Binding-site contacts:
Ligand atom OXT contacts residue ASP4 of chain 1.A at 3.8 Å.
Ligand atom N contacts residue ASP4 of chain 1.A at 4.0 Å.
Ligand atom N contacts residue ASN83 of chain 1.A at 4.3 Å.
Ligand atom C contacts residue ASP4 of chain 1.A at 3.9 Å.
Ligand atom O contacts residue PHE7 of chain 1.A at 4.2 Å.
Ligand atom CA contacts residue ASP4 of chain 1.A at 3.1 Å.
Ligand atom C contacts residue PHE7 of chain 1.A at 4.3 Å (hydrophobic).

The protein below binds the small molecule below.
Small molecule (SMILES): NCC(=O)O

Sequence of chain 1.A:
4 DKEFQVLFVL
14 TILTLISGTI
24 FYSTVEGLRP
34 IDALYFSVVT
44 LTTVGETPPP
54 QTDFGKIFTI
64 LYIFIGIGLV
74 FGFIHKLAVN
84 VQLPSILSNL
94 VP